This small molecule binds to this protein.
Small molecule (SMILES): Nc1nc2c(ncn2[C@@H]2O[C@H](CO[P](=O)(O)O[P](=O)(O)NP(=O)(O)O)[C@@H](O)[C@H]2O)c(=O)[nH]1

Sequence of chain 1.A:
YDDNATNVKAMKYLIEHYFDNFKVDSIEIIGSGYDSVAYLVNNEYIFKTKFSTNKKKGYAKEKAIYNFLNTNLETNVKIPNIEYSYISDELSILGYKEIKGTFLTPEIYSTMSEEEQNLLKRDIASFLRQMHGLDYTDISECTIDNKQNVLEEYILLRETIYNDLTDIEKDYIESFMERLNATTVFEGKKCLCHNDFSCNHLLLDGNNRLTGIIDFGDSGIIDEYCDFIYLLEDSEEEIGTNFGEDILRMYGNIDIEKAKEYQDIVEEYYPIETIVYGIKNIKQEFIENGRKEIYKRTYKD

Binding-site contacts:
Ligand atom PA contacts residue MG1 of chain 1.G at 3.2 Å.
Ligand atom PB contacts residue MG1 of chain 1.H at 3.4 Å.
Ligand atom O6 contacts residue ILE103 of chain 1.A at 2.9 Å (h-bond).
Ligand atom O2A contacts residue HIS205 of chain 1.A at 3.5 Å (h-bond).
Ligand atom C2 contacts residue ILE103 of chain 1.A at 3.5 Å (hydrophobic).
Ligand atom O2B contacts residue ASP219 of chain 1.A at 2.8 Å (salt-bridge).
Ligand atom O3G contacts residue 51G1 of chain 1.F at 3.5 Å.
Ligand atom O6 contacts residue TYR100 of chain 1.A at 3.5 Å.
Ligand atom O2G contacts residue MG1 of chain 1.G at 1.5 Å.
Ligand atom C8 contacts residue TYR100 of chain 1.A at 3.3 Å (hydrophobic).
Ligand atom C6 contacts residue ILE103 of chain 1.A at 3.6 Å (hydrophobic).
Ligand atom O1B contacts residue LYS52 of chain 1.A at 3.5 Å.
Ligand atom PA contacts residue ASP219 of chain 1.A at 3.6 Å.
Ligand atom O3A contacts residue LYS52 of chain 1.A at 3.6 Å.
Ligand atom N7 contacts residue ILE50 of chain 1.A at 3.6 Å.
Ligand atom O2A contacts residue ASP219 of chain 1.A at 2.9 Å (salt-bridge).
Ligand atom O2G contacts residue ASP219 of chain 1.A at 2.8 Å (salt-bridge).
Ligand atom N2 contacts residue ILE103 of chain 1.A at 3.1 Å (h-bond).
Ligand atom O2B contacts residue LYS52 of chain 1.A at 2.8 Å (salt-bridge).
Ligand atom N7 contacts residue TYR100 of chain 1.A at 2.6 Å (h-bond).
Ligand atom C4 contacts residue ILE50 of chain 1.A at 3.7 Å (hydrophobic).
Ligand atom O3G contacts residue MG1 of chain 1.G at 3.3 Å.
Ligand atom O6 contacts residue ILE218 of chain 1.A at 3.6 Å.
Ligand atom N3B contacts residue MG1 of chain 1.G at 3.5 Å.
Ligand atom O2G contacts residue HIS205 of chain 1.A at 3.2 Å (h-bond).
Ligand atom O2' contacts residue ILE34 of chain 1.A at 3.6 Å (h-bond).
Ligand atom PG contacts residue ASP219 of chain 1.A at 3.2 Å.
Ligand atom C5 contacts residue ILE50 of chain 1.A at 3.6 Å (hydrophobic).
Ligand atom O3G contacts residue ASP219 of chain 1.A at 2.7 Å (salt-bridge).
Ligand atom O1B contacts residue SER40 of chain 1.A at 2.8 Å (h-bond).
Ligand atom N3 contacts residue PHE107 of chain 1.A at 3.6 Å.
Ligand atom O3G contacts residue MG1 of chain 1.H at 1.9 Å.
Ligand atom O2B contacts residue MG1 of chain 1.H at 2.1 Å.
Ligand atom PG contacts residue MG1 of chain 1.G at 2.8 Å.
Ligand atom O1A contacts residue ASP219 of chain 1.A at 3.4 Å.
Ligand atom N1 contacts residue ILE103 of chain 1.A at 2.8 Å (h-bond).
Ligand atom O1A contacts residue LYS52 of chain 1.A at 2.7 Å (salt-bridge).
Ligand atom O2A contacts residue MG1 of chain 1.G at 1.9 Å.
Ligand atom PG contacts residue MG1 of chain 1.H at 3.2 Å.
Ligand atom N3B contacts residue MG1 of chain 1.H at 3.6 Å.